Sequence of chain 1.C:
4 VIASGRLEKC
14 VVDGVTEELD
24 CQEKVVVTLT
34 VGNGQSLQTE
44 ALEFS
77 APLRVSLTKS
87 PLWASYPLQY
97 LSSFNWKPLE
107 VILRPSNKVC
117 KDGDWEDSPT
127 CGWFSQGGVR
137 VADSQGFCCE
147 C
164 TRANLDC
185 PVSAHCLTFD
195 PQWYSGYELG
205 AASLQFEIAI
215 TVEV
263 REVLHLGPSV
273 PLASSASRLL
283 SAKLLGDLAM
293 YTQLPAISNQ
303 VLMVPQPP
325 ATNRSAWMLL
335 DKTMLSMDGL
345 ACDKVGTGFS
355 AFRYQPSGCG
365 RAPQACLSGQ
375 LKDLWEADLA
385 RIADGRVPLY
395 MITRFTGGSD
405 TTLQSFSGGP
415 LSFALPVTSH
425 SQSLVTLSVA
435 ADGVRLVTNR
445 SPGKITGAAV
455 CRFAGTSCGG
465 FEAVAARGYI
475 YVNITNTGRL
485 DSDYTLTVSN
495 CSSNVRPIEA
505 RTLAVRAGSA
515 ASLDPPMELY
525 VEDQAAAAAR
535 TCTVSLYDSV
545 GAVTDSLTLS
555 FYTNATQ

The protein below binds the small molecule below.
Small molecule (SMILES): CC(=O)N[C@@H]1[C@@H](O)[C@@H](O)[C@@H](CO)O[C@H]1O

Binding-site contacts:
Ligand atom C4 contacts residue THR557 of chain 1.C at 4.4 Å.
Ligand atom O7 contacts residue THR557 of chain 1.C at 3.5 Å.
Ligand atom O6 contacts residue ALA532 of chain 1.C at 3.9 Å.
Ligand atom C1 contacts residue PHE555 of chain 1.C at 3.4 Å (hydrophobic).
Ligand atom N2 contacts residue THR557 of chain 1.C at 2.9 Å (h-bond).
Ligand atom C6 contacts residue ALA532 of chain 1.C at 4.2 Å (hydrophobic).
Ligand atom O5 contacts residue PHE555 of chain 1.C at 3.7 Å.
Ligand atom N2 contacts residue ARG456 of chain 1.C at 4.2 Å.
Ligand atom C7 contacts residue THR557 of chain 1.C at 3.8 Å.
Ligand atom C3 contacts residue PHE555 of chain 1.C at 4.0 Å (hydrophobic).
Ligand atom O5 contacts residue THR557 of chain 1.C at 2.5 Å (h-bond).
Ligand atom C2 contacts residue THR557 of chain 1.C at 2.6 Å.
Ligand atom C2 contacts residue PHE555 of chain 1.C at 4.2 Å (hydrophobic).
Ligand atom C4 contacts residue PHE555 of chain 1.C at 4.4 Å (hydrophobic).
Ligand atom C1 contacts residue THR557 of chain 1.C at 1.5 Å.
Ligand atom C5 contacts residue THR557 of chain 1.C at 3.7 Å.
Ligand atom C3 contacts residue THR557 of chain 1.C at 3.8 Å.
Ligand atom C5 contacts residue PHE555 of chain 1.C at 3.6 Å (hydrophobic).